Binding-site contacts:
Ligand atom O7 contacts residue ALA231 of chain 1.B at 4.2 Å.
Ligand atom O5 contacts residue ASN236 of chain 1.B at 2.3 Å (h-bond).
Ligand atom C1 contacts residue GLY239 of chain 1.B at 3.9 Å.
Ligand atom N2 contacts residue ASN236 of chain 1.B at 3.0 Å (h-bond).
Ligand atom O7 contacts residue CYS232 of chain 1.B at 4.3 Å.
Ligand atom C7 contacts residue ALA231 of chain 1.B at 4.5 Å (hydrophobic).
Ligand atom C8 contacts residue LEU230 of chain 1.B at 3.8 Å (hydrophobic).
Ligand atom C7 contacts residue LEU230 of chain 1.B at 4.3 Å (hydrophobic).
Ligand atom C3 contacts residue ASN236 of chain 1.B at 3.9 Å.
Ligand atom C7 contacts residue ASN236 of chain 1.B at 3.5 Å.
Ligand atom C5 contacts residue GLY239 of chain 1.B at 4.4 Å.
Ligand atom O5 contacts residue GLY239 of chain 1.B at 4.3 Å.
Ligand atom O7 contacts residue ASN236 of chain 1.B at 3.6 Å (h-bond).
Ligand atom C8 contacts residue CYS229 of chain 1.B at 3.5 Å (hydrophobic).
Ligand atom C4 contacts residue ASN236 of chain 1.B at 4.3 Å.
Ligand atom C6 contacts residue GLN55 of chain 1.B at 4.4 Å.
Ligand atom C2 contacts residue ASN236 of chain 1.B at 2.5 Å.
Ligand atom O7 contacts residue LEU230 of chain 1.B at 4.2 Å.
Ligand atom C1 contacts residue ASN236 of chain 1.B at 1.5 Å.
Ligand atom C5 contacts residue ASN236 of chain 1.B at 3.6 Å.
Ligand atom C8 contacts residue ALA231 of chain 1.B at 3.7 Å (hydrophobic).
Ligand atom C8 contacts residue CYS232 of chain 1.B at 3.9 Å (hydrophobic).
Ligand atom O6 contacts residue GLN55 of chain 1.B at 3.7 Å.
Ligand atom O6 contacts residue SER238 of chain 1.B at 4.2 Å.

Sequence of chain 1.B:
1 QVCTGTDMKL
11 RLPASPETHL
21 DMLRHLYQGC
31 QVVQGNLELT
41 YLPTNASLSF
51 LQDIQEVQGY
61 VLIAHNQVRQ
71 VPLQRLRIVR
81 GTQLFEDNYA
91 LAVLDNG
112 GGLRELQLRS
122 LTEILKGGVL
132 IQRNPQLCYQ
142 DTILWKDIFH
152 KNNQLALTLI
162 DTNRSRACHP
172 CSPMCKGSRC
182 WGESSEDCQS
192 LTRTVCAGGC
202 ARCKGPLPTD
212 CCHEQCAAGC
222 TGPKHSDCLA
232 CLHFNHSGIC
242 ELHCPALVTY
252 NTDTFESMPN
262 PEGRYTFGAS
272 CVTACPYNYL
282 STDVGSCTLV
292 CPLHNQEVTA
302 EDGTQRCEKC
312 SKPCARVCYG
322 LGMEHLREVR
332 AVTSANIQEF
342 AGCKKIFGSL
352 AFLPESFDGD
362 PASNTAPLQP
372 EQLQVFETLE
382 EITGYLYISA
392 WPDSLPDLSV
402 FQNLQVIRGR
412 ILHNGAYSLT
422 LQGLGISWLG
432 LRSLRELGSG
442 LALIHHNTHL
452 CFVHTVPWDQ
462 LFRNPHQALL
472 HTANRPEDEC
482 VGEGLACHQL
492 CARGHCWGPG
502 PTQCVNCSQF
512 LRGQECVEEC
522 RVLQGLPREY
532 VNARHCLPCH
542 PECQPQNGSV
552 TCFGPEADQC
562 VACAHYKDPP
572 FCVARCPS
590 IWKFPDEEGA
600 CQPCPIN

A small-molecule ligand and the protein it binds are described below.
Small molecule (SMILES): CC(=O)N[C@H]1[C@H](O[C@H]2[C@H](O)[C@@H](NC(C)=O)CO[C@@H]2CO)O[C@H](CO)[C@@H](O[C@@H]2O[C@H](CO)[C@@H](O)[C@H](O)[C@@H]2O)[C@@H]1O